Binding-site contacts:
Ligand atom C22 contacts residue Q7G1 of chain 1.TE at 3.9 Å.
Ligand atom C10 contacts residue GLN359 of chain 1.HB at 3.8 Å.
Ligand atom C16 contacts residue Q7G1 of chain 1.TE at 3.8 Å.
Ligand atom C05 contacts residue Q7G1 of chain 1.TE at 3.8 Å.
Ligand atom C03 contacts residue LEU363 of chain 1.HB at 4.2 Å (hydrophobic).
Ligand atom C12 contacts residue PRO292 of chain 1.HB at 3.6 Å (hydrophobic).
Ligand atom C79 contacts residue PHE366 of chain 1.HB at 4.1 Å (hydrophobic).
Ligand atom O80 contacts residue LEU363 of chain 1.HB at 3.5 Å.
Ligand atom C15 contacts residue Q7G1 of chain 1.TE at 4.2 Å.
Ligand atom C04 contacts residue LEU363 of chain 1.HB at 4.1 Å (hydrophobic).
Ligand atom C75 contacts residue LEU363 of chain 1.HB at 3.6 Å (hydrophobic).
Ligand atom C78 contacts residue PHE366 of chain 1.HB at 3.7 Å (hydrophobic).
Ligand atom C13 contacts residue Q7G1 of chain 1.TE at 4.3 Å.
Ligand atom C24 contacts residue Q7G1 of chain 1.TE at 3.9 Å.
Ligand atom C77 contacts residue PHE366 of chain 1.HB at 4.3 Å (hydrophobic).
Ligand atom C81 contacts residue PHE366 of chain 1.HB at 4.4 Å (hydrophobic).
Ligand atom C18 contacts residue GLN359 of chain 1.HB at 4.4 Å.
Ligand atom C09 contacts residue GLN359 of chain 1.HB at 3.5 Å.
Ligand atom C81 contacts residue LEU303 of chain 1.HB at 3.8 Å (hydrophobic).
Ligand atom C12 contacts residue GLN359 of chain 1.HB at 4.2 Å.
Ligand atom C01 contacts residue ILE291 of chain 1.HB at 4.2 Å (hydrophobic).
Ligand atom C79 contacts residue LEU363 of chain 1.HB at 3.9 Å (hydrophobic).
Ligand atom C81 contacts residue Q7G1 of chain 1.TE at 4.3 Å.
Ligand atom C19 contacts residue GLN359 of chain 1.HB at 3.7 Å.
Ligand atom C78 contacts residue LEU303 of chain 1.HB at 4.1 Å (hydrophobic).
Ligand atom C76 contacts residue Q7G1 of chain 1.TE at 4.4 Å.
Ligand atom C77 contacts residue LEU303 of chain 1.HB at 4.1 Å (hydrophobic).
Ligand atom C12 contacts residue Q7G1 of chain 1.TE at 3.8 Å.
Ligand atom O72 contacts residue Q7G1 of chain 1.TE at 4.2 Å.
Ligand atom O80 contacts residue PHE366 of chain 1.HB at 4.1 Å.
Ligand atom C77 contacts residue Q7G1 of chain 1.TE at 3.6 Å.
Ligand atom C1B contacts residue Q7G1 of chain 1.TE at 4.3 Å.
Ligand atom C23 contacts residue Q7G1 of chain 1.TE at 4.4 Å.
Ligand atom C75 contacts residue GLN359 of chain 1.HB at 3.8 Å.
Ligand atom C01 contacts residue Q7G1 of chain 1.TE at 4.2 Å.
Ligand atom C14 contacts residue Q7G1 of chain 1.TE at 4.4 Å.
Ligand atom C07 contacts residue Q7G1 of chain 1.TE at 4.0 Å.
Ligand atom C11 contacts residue GLN359 of chain 1.HB at 4.4 Å.
Ligand atom C76 contacts residue PHE366 of chain 1.HB at 4.2 Å (hydrophobic).
Ligand atom C75 contacts residue SER362 of chain 1.HB at 3.7 Å.

Sequence of chain 1.HB:
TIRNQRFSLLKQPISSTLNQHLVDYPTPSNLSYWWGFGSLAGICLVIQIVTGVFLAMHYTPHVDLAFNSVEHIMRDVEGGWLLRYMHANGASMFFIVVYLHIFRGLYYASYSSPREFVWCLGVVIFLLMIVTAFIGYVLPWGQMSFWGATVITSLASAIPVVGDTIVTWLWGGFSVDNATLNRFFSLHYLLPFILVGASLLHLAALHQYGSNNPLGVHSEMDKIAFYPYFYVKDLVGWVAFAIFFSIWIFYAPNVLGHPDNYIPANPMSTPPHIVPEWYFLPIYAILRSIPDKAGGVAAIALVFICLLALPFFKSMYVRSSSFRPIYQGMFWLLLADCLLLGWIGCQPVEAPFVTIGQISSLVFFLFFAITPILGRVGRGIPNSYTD

The protein below binds the small molecule below.
Small molecule (SMILES): C[C@@H]1CC[C@@]2(OC1)O[C@H]1C[C@H]3[C@@H]4CC=C5C[C@@H](OCCC(CO[C@H]6O[C@H](CO)[C@@H](O[C@H]7O[C@H](CO)[C@@H](O)[C@H](O)[C@H]7O)[C@H](O)[C@H]6O)CO[C@H]6O[C@H](CO)[C@@H](O[C@H]7O[C@H](CO)[C@@H](O)[C@H](O)[C@H]7O)[C@H](O)[C@H]6O)CC[C@]5(C)[C@H]4CC[C@]3(C)[C@H]1[C@@H]2C